A protein and the small-molecule ligand that binds it are described below.
Small molecule (SMILES): Nc1ncnc2c1ncn2[C@@H]1O[C@H](CO[P](=O)(O)O[P](=O)(O)NP(=O)(O)O)[C@@H](O)[C@H]1O

Sequence of chain 1.A:
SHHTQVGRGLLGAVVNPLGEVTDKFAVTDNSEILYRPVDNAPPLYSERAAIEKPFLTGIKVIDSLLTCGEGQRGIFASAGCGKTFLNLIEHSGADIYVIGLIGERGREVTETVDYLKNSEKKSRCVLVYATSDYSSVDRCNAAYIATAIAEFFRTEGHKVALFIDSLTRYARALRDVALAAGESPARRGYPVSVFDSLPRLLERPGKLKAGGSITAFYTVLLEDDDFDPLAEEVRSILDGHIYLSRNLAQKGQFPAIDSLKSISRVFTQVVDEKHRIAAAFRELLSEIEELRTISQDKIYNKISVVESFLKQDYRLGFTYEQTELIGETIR

Binding-site contacts:
Ligand atom N9 contacts residue PHE105 of chain 1.A at 3.3 Å.
Ligand atom O1B contacts residue GLY100 of chain 1.A at 3.4 Å (h-bond).
Ligand atom O1B contacts residue CYS101 of chain 1.A at 3.6 Å (h-bond).
Ligand atom O1G contacts residue LYS103 of chain 1.A at 3.2 Å (salt-bridge).
Ligand atom O2B contacts residue LYS103 of chain 1.A at 3.3 Å (salt-bridge).
Ligand atom C5 contacts residue PHE277 of chain 1.A at 3.6 Å (hydrophobic).
Ligand atom N7 contacts residue PHE105 of chain 1.A at 3.4 Å.
Ligand atom O3G contacts residue ALA99 of chain 1.A at 3.4 Å.
Ligand atom C8 contacts residue PHE277 of chain 1.A at 3.3 Å (hydrophobic).
Ligand atom O1B contacts residue LYS103 of chain 1.A at 3.3 Å (salt-bridge).
Ligand atom O3G contacts residue GLY100 of chain 1.A at 3.1 Å (h-bond).
Ligand atom C4 contacts residue PHE105 of chain 1.A at 3.6 Å (hydrophobic).
Ligand atom O1A contacts residue GLY102 of chain 1.A at 3.4 Å.
Ligand atom O2A contacts residue THR104 of chain 1.A at 3.4 Å.
Ligand atom O2B contacts residue THR104 of chain 1.A at 2.6 Å (h-bond).
Ligand atom C3' contacts residue PHE105 of chain 1.A at 3.3 Å (hydrophobic).
Ligand atom C5 contacts residue PHE105 of chain 1.A at 3.6 Å (hydrophobic).
Ligand atom O2G contacts residue MG1 of chain 1.H at 3.6 Å.
Ligand atom PG contacts residue MG1 of chain 1.H at 3.2 Å.
Ligand atom N1 contacts residue TYR350 of chain 1.A at 3.3 Å (h-bond).
Ligand atom N7 contacts residue PHE277 of chain 1.A at 3.1 Å.
Ligand atom O1G contacts residue MG1 of chain 1.H at 2.5 Å.
Ligand atom N3B contacts residue MG1 of chain 1.H at 3.1 Å.
Ligand atom O3A contacts residue GLY102 of chain 1.A at 3.1 Å.
Ligand atom O2A contacts residue MG1 of chain 1.H at 2.6 Å.
Ligand atom C2' contacts residue PHE105 of chain 1.A at 3.2 Å (hydrophobic).
Ligand atom C2 contacts residue TYR350 of chain 1.A at 3.4 Å (hydrophobic).
Ligand atom C6 contacts residue PHE277 of chain 1.A at 3.6 Å (hydrophobic).
Ligand atom N6 contacts residue GLN348 of chain 1.A at 3.3 Å (h-bond).
Ligand atom N6 contacts residue TYR350 of chain 1.A at 3.5 Å (h-bond).
Ligand atom N6 contacts residue MG1 of chain 1.N at 3.2 Å.
Ligand atom O2B contacts residue MG1 of chain 1.H at 2.4 Å.
Ligand atom PB contacts residue MG1 of chain 1.H at 3.3 Å.
Ligand atom N6 contacts residue PHE277 of chain 1.A at 3.6 Å.
Ligand atom C8 contacts residue PHE105 of chain 1.A at 3.2 Å (hydrophobic).
Ligand atom O1A contacts residue THR104 of chain 1.A at 3.3 Å (h-bond).
Ligand atom O1A contacts residue PHE105 of chain 1.A at 2.8 Å (h-bond).
Ligand atom C5' contacts residue PHE105 of chain 1.A at 3.1 Å (hydrophobic).
Ligand atom O3A contacts residue LYS103 of chain 1.A at 3.4 Å (salt-bridge).
Ligand atom O1B contacts residue GLY102 of chain 1.A at 3.5 Å (h-bond).